Binding-site contacts:
Ligand atom C7 contacts residue THR146 of chain 17.E at 4.2 Å.
Ligand atom C8 contacts residue LEU108 of chain 17.E at 3.7 Å (hydrophobic).
Ligand atom C7 contacts residue LEU108 of chain 17.E at 3.6 Å (hydrophobic).
Ligand atom O6 contacts residue ARG110 of chain 17.E at 2.9 Å (salt-bridge).
Ligand atom C5 contacts residue ARG110 of chain 17.E at 4.4 Å.
Ligand atom C8 contacts residue ASN44 of chain 17.E at 4.5 Å.
Ligand atom C3 contacts residue LEU108 of chain 17.E at 3.5 Å (hydrophobic).
Ligand atom N2 contacts residue ILE109 of chain 17.E at 4.5 Å.
Ligand atom C7 contacts residue ASN44 of chain 17.E at 3.4 Å.
Ligand atom C1 contacts residue LEU108 of chain 17.E at 3.9 Å (hydrophobic).
Ligand atom O3 contacts residue LEU108 of chain 17.E at 4.0 Å.
Ligand atom C3 contacts residue ASN44 of chain 17.E at 3.8 Å.
Ligand atom C8 contacts residue ILE109 of chain 17.E at 3.8 Å (hydrophobic).
Ligand atom O7 contacts residue THR146 of chain 17.E at 3.3 Å.
Ligand atom O5 contacts residue ASN44 of chain 17.E at 2.4 Å (h-bond).
Ligand atom C6 contacts residue GLU55 of chain 51.E at 3.5 Å.
Ligand atom C8 contacts residue THR146 of chain 17.E at 4.1 Å.
Ligand atom C6 contacts residue ARG110 of chain 17.E at 3.5 Å.
Ligand atom C2 contacts residue LEU108 of chain 17.E at 3.5 Å (hydrophobic).
Ligand atom N2 contacts residue ASN44 of chain 17.E at 2.9 Å (h-bond).
Ligand atom O7 contacts residue ASN44 of chain 17.E at 3.7 Å.
Ligand atom N2 contacts residue LEU108 of chain 17.E at 2.7 Å (h-bond).
Ligand atom C1 contacts residue ASN44 of chain 17.E at 1.4 Å.
Ligand atom C5 contacts residue ASN44 of chain 17.E at 3.7 Å.
Ligand atom O7 contacts residue LEU108 of chain 17.E at 3.7 Å.
Ligand atom C8 contacts residue VAL62 of chain 17.E at 3.8 Å (hydrophobic).
Ligand atom O6 contacts residue VAL45 of chain 17.E at 3.9 Å.
Ligand atom O6 contacts residue GLU55 of chain 51.E at 3.7 Å.
Ligand atom C2 contacts residue ASN44 of chain 17.E at 2.5 Å.
Ligand atom C4 contacts residue ASN44 of chain 17.E at 4.3 Å.

Sequence of chain 51.E:
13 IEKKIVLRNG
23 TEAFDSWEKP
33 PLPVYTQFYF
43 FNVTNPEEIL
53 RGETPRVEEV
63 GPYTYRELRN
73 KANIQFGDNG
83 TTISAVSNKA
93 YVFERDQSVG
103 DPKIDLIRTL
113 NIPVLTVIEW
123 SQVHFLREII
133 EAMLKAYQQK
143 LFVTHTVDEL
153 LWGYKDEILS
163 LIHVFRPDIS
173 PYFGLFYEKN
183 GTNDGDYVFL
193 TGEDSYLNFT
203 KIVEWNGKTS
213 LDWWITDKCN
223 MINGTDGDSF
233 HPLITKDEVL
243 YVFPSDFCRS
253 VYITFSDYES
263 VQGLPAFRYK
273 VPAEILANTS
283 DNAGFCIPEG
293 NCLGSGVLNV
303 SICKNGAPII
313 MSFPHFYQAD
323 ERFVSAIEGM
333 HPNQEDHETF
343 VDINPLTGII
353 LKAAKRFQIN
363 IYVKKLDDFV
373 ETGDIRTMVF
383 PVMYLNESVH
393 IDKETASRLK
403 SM

This small molecule binds to this protein.
Small molecule (SMILES): CC(=O)N[C@H]1[C@H](O[C@H]2[C@H](O)[C@@H](NC(C)=O)CO[C@@H]2CO)O[C@H](CO)[C@@H](O[C@@H]2O[C@H](CO)[C@@H](O)[C@H](O[C@H]3O[C@H](CO)[C@@H](O)[C@H](O)[C@@H]3O)[C@@H]2O)[C@@H]1O

Sequence of chain 17.E:
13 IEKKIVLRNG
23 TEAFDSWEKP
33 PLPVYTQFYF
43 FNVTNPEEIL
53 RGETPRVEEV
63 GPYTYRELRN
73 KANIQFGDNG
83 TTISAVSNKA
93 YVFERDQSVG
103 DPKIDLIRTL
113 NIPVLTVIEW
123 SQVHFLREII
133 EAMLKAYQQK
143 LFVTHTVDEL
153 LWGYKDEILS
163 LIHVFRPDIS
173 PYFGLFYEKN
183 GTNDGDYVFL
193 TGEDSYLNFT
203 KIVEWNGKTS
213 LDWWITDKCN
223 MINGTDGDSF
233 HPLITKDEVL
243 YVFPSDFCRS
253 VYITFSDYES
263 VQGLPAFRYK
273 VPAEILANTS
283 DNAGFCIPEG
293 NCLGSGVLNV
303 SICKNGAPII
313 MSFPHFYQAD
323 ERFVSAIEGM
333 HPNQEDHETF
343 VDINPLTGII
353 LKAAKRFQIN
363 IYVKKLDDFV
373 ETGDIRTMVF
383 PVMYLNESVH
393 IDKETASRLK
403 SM